Sequence of chain 1.A:
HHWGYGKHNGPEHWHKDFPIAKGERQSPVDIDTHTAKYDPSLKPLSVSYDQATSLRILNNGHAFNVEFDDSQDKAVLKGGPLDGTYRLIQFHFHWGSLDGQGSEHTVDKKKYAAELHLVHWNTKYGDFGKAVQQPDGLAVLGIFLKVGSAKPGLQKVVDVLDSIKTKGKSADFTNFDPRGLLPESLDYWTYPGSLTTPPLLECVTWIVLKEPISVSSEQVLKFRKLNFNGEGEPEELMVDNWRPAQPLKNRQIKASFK

This protein binds this small molecule.
Small molecule (SMILES): NS(=O)(=O)c1ccc(CCNC(=S)N2CC(=O)N3CCc4ccccc4[C@@H]3C2)cc1

Binding-site contacts:
Ligand atom O2 contacts residue LEU197 of chain 1.A at 3.4 Å.
Ligand atom N3 contacts residue THR198 of chain 1.A at 2.8 Å (h-bond).
Ligand atom S contacts residue ZN1 of chain 1.D at 3.0 Å.
Ligand atom C1 contacts residue PHE130 of chain 1.A at 3.9 Å (hydrophobic).
Ligand atom C8 contacts residue ILE91 of chain 1.A at 3.8 Å (hydrophobic).
Ligand atom C7 contacts residue ILE91 of chain 1.A at 3.8 Å (hydrophobic).
Ligand atom S contacts residue HIS94 of chain 1.A at 3.9 Å.
Ligand atom C14 contacts residue LEU197 of chain 1.A at 3.9 Å (hydrophobic).
Ligand atom O2 contacts residue THR198 of chain 1.A at 2.9 Å (h-bond).
Ligand atom C16 contacts residue LEU197 of chain 1.A at 3.9 Å (hydrophobic).
Ligand atom C12 contacts residue GLN92 of chain 1.A at 3.9 Å.
Ligand atom C16 contacts residue THR199 of chain 1.A at 3.3 Å.
Ligand atom C6 contacts residue ILE91 of chain 1.A at 3.7 Å (hydrophobic).
Ligand atom O1 contacts residue VAL142 of chain 1.A at 3.8 Å.
Ligand atom O2 contacts residue TRP208 of chain 1.A at 3.5 Å.
Ligand atom N3 contacts residue HIS94 of chain 1.A at 3.3 Å (h-bond).
Ligand atom C15 contacts residue LEU197 of chain 1.A at 3.9 Å (hydrophobic).
Ligand atom C18 contacts residue LEU197 of chain 1.A at 3.9 Å (hydrophobic).
Ligand atom O1 contacts residue TRP208 of chain 1.A at 3.9 Å.
Ligand atom O contacts residue PHE130 of chain 1.A at 3.8 Å.
Ligand atom O1 contacts residue HIS94 of chain 1.A at 3.4 Å.
Ligand atom C3 contacts residue ILE91 of chain 1.A at 3.9 Å (hydrophobic).
Ligand atom S1 contacts residue GLN92 of chain 1.A at 2.8 Å (h-bond).
Ligand atom N3 contacts residue HIS96 of chain 1.A at 3.4 Å (h-bond).
Ligand atom C12 contacts residue GOL1 of chain 1.B at 3.4 Å.
Ligand atom C17 contacts residue LEU197 of chain 1.A at 3.9 Å (hydrophobic).
Ligand atom C15 contacts residue THR199 of chain 1.A at 3.4 Å.
Ligand atom N3 contacts residue HIS119 of chain 1.A at 3.4 Å (h-bond).
Ligand atom C15 contacts residue GOL1 of chain 1.B at 3.9 Å.
Ligand atom O1 contacts residue HIS119 of chain 1.A at 3.3 Å (h-bond).
Ligand atom N3 contacts residue ZN1 of chain 1.D at 2.0 Å.
Ligand atom N1 contacts residue PHE130 of chain 1.A at 3.8 Å.
Ligand atom C11 contacts residue PHE130 of chain 1.A at 3.9 Å (hydrophobic).
Ligand atom S contacts residue HIS119 of chain 1.A at 3.9 Å.
Ligand atom C19 contacts residue LEU197 of chain 1.A at 3.8 Å (hydrophobic).
Ligand atom C18 contacts residue VAL121 of chain 1.A at 3.8 Å (hydrophobic).
Ligand atom O1 contacts residue ZN1 of chain 1.D at 3.0 Å.
Ligand atom C contacts residue PHE130 of chain 1.A at 3.9 Å (hydrophobic).
Ligand atom N2 contacts residue PHE130 of chain 1.A at 4.0 Å.
Ligand atom S contacts residue THR198 of chain 1.A at 3.9 Å.